Binding-site contacts:
Ligand atom C2 contacts residue PHE214 of chain 1.A at 3.4 Å (hydrophobic).
Ligand atom O4 contacts residue GLY311 of chain 1.A at 3.2 Å.
Ligand atom O8 contacts residue PHE225 of chain 1.A at 3.5 Å.
Ligand atom O8 contacts residue PHE214 of chain 1.A at 3.7 Å.
Ligand atom C13 contacts residue GLY311 of chain 1.A at 3.7 Å.
Ligand atom N2 contacts residue PHE214 of chain 1.A at 3.9 Å.
Ligand atom C4 contacts residue PHE214 of chain 1.A at 3.5 Å (hydrophobic).
Ligand atom C71 contacts residue ASN361 of chain 1.A at 3.6 Å.
Ligand atom C20 contacts residue PRO308 of chain 1.A at 3.2 Å (hydrophobic).
Ligand atom N2 contacts residue HIS224 of chain 1.A at 4.0 Å.
Ligand atom O2 contacts residue GLY226 of chain 1.A at 3.5 Å.
Ligand atom C17 contacts residue FAD1 of chain 1.H at 3.4 Å.
Ligand atom C7 contacts residue PRO308 of chain 1.A at 3.8 Å (hydrophobic).
Ligand atom C21 contacts residue PHE214 of chain 1.A at 3.5 Å (hydrophobic).
Ligand atom O5 contacts residue FAD1 of chain 1.H at 3.5 Å (h-bond).
Ligand atom O5 contacts residue ARG203 of chain 1.A at 3.4 Å (salt-bridge).
Ligand atom C6 contacts residue PRO308 of chain 1.A at 3.8 Å (hydrophobic).
Ligand atom O2 contacts residue GLN182 of chain 1.A at 3.0 Å (h-bond).
Ligand atom O8 contacts residue GLY226 of chain 1.A at 3.0 Å (h-bond).
Ligand atom O7 contacts residue FAD1 of chain 1.H at 3.1 Å (h-bond).
Ligand atom C8 contacts residue PHE214 of chain 1.A at 3.7 Å (hydrophobic).
Ligand atom C71 contacts residue PHE309 of chain 1.A at 3.9 Å (hydrophobic).
Ligand atom C20 contacts residue SER228 of chain 1.A at 3.9 Å.
Ligand atom O4 contacts residue ALA310 of chain 1.A at 3.8 Å.
Ligand atom C12 contacts residue ALA310 of chain 1.A at 3.8 Å (hydrophobic).
Ligand atom C5 contacts residue PRO308 of chain 1.A at 3.3 Å (hydrophobic).
Ligand atom C6 contacts residue PHE214 of chain 1.A at 3.4 Å (hydrophobic).
Ligand atom N7 contacts residue PHE309 of chain 1.A at 3.9 Å.
Ligand atom C3 contacts residue PHE214 of chain 1.A at 3.6 Å (hydrophobic).
Ligand atom C19 contacts residue FAD1 of chain 1.H at 3.4 Å.
Ligand atom O8 contacts residue HIS224 of chain 1.A at 3.9 Å.
Ligand atom C10 contacts residue PHE309 of chain 1.A at 3.9 Å (hydrophobic).
Ligand atom C19 contacts residue PRO308 of chain 1.A at 3.6 Å (hydrophobic).
Ligand atom O6 contacts residue FAD1 of chain 1.H at 2.2 Å (h-bond).
Ligand atom N2 contacts residue ALA215 of chain 1.A at 3.8 Å.
Ligand atom C13 contacts residue ALA310 of chain 1.A at 3.7 Å (hydrophobic).
Ligand atom N1 contacts residue PRO308 of chain 1.A at 3.9 Å.
Ligand atom O8 contacts residue GLN182 of chain 1.A at 3.8 Å.
Ligand atom C20 contacts residue PHE309 of chain 1.A at 3.3 Å (hydrophobic).
Ligand atom CN7 contacts residue MET205 of chain 1.A at 3.9 Å (hydrophobic).

Sequence of chain 1.A:
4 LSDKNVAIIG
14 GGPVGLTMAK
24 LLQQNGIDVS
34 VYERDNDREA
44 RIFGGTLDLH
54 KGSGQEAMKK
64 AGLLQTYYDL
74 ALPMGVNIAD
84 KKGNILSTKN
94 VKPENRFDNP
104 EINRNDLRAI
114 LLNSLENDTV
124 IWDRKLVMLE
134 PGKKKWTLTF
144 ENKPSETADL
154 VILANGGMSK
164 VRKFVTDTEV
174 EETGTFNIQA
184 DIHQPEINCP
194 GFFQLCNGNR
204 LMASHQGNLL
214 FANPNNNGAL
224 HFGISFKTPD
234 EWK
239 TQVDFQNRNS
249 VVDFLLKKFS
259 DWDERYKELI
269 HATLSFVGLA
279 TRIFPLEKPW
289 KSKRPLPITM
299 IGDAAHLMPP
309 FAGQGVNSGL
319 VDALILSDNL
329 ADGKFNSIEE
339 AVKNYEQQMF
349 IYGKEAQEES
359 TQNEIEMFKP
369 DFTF

The small molecule below binds the protein below.
Small molecule (SMILES): CN(C)c1ccc(O)c2c1C[C@H]1C[C@H]3[C@H](N(C)C)C(O)=C(C(N)=O)C(=O)[C@@]3(O)C(O)=C1C2=O